This small molecule binds to this protein.
Small molecule (SMILES): OCc1c(F)c(F)c(F)c(F)c1F

Binding-site contacts:
Ligand atom F3 contacts residue LEU116 of chain 1.B at 3.8 Å.
Ligand atom F4 contacts residue LEU57 of chain 1.B at 3.3 Å.
Ligand atom C6 contacts residue LEU141 of chain 1.B at 3.7 Å (hydrophobic).
Ligand atom F2 contacts residue NAJ1 of chain 1.L at 2.9 Å.
Ligand atom F5 contacts residue PHE140 of chain 1.B at 3.3 Å.
Ligand atom O1 contacts residue NAJ1 of chain 1.L at 3.0 Å.
Ligand atom O1 contacts residue HIS67 of chain 1.B at 3.1 Å (h-bond).
Ligand atom F6 contacts residue SER48 of chain 1.B at 3.2 Å.
Ligand atom C1 contacts residue PHE93 of chain 1.B at 4.0 Å (hydrophobic).
Ligand atom C4 contacts residue LEU57 of chain 1.B at 3.8 Å (hydrophobic).
Ligand atom C2 contacts residue VAL294 of chain 1.B at 3.9 Å (hydrophobic).
Ligand atom F5 contacts residue LEU57 of chain 1.B at 3.1 Å.
Ligand atom F6 contacts residue LEU141 of chain 1.B at 3.2 Å.
Ligand atom C3 contacts residue VAL294 of chain 1.B at 3.7 Å (hydrophobic).
Ligand atom C7 contacts residue CYS174 of chain 1.B at 3.7 Å (hydrophobic).
Ligand atom C4 contacts residue LEU116 of chain 1.B at 3.8 Å (hydrophobic).
Ligand atom C6 contacts residue SER48 of chain 1.B at 3.5 Å.
Ligand atom C2 contacts residue SER48 of chain 1.B at 4.0 Å.
Ligand atom F3 contacts residue ILE318 of chain 1.B at 3.6 Å.
Ligand atom C7 contacts residue NAJ1 of chain 1.L at 3.3 Å.
Ligand atom C7 contacts residue PHE93 of chain 1.B at 3.5 Å (hydrophobic).
Ligand atom C7 contacts residue SER48 of chain 1.B at 3.4 Å.
Ligand atom F4 contacts residue LEU116 of chain 1.B at 4.0 Å.
Ligand atom C5 contacts residue LEU57 of chain 1.B at 3.6 Å (hydrophobic).
Ligand atom C7 contacts residue ZN1 of chain 1.J at 2.9 Å.
Ligand atom C7 contacts residue HIS67 of chain 1.B at 3.6 Å.
Ligand atom F2 contacts residue ILE318 of chain 1.B at 3.7 Å.
Ligand atom F3 contacts residue VAL294 of chain 1.B at 3.5 Å.
Ligand atom C5 contacts residue SER48 of chain 1.B at 4.0 Å.
Ligand atom C1 contacts residue SER48 of chain 1.B at 3.4 Å.
Ligand atom C5 contacts residue LEU141 of chain 1.B at 3.8 Å (hydrophobic).
Ligand atom O1 contacts residue CYS46 of chain 1.B at 3.4 Å (h-bond).
Ligand atom O1 contacts residue SER48 of chain 1.B at 2.5 Å (h-bond).
Ligand atom F6 contacts residue HIS67 of chain 1.B at 3.3 Å.
Ligand atom F2 contacts residue VAL294 of chain 1.B at 3.8 Å.
Ligand atom F3 contacts residue LEU309 of chain 1.A at 3.7 Å.
Ligand atom O1 contacts residue CYS174 of chain 1.B at 3.4 Å (h-bond).
Ligand atom O1 contacts residue ZN1 of chain 1.J at 2.0 Å.
Ligand atom C3 contacts residue LEU116 of chain 1.B at 3.6 Å (hydrophobic).
Ligand atom F5 contacts residue LEU141 of chain 1.B at 3.4 Å.

Sequence of chain 1.A:
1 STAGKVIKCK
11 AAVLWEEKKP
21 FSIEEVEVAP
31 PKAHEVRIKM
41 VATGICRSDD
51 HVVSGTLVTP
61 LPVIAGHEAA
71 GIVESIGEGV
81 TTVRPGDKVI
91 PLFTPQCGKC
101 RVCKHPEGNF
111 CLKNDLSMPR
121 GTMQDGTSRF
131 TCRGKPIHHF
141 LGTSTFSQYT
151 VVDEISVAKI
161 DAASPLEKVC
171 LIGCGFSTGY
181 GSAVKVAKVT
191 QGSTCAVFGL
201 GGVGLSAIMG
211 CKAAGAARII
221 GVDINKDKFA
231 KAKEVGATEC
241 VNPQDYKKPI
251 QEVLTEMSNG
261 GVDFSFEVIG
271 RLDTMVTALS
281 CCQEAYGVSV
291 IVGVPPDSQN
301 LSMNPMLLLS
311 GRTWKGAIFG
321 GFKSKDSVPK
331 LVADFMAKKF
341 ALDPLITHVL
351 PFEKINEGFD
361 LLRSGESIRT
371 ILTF

Sequence of chain 1.B:
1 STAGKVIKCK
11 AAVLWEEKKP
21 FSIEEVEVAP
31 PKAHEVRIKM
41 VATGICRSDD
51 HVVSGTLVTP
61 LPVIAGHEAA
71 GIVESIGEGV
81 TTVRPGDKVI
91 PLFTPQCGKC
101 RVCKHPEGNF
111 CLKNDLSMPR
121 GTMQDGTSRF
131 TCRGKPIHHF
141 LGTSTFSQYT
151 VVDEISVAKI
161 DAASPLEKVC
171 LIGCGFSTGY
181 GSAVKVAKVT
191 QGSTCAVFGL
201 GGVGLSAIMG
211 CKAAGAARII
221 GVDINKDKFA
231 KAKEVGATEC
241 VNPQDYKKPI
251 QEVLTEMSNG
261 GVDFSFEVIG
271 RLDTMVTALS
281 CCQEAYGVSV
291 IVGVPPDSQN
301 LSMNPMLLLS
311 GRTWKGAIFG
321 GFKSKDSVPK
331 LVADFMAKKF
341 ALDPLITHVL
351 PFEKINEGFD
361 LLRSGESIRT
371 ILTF